A small-molecule ligand and the protein it binds are described below.
Small molecule (SMILES): Nc1ncnc2c1ncn2[C@@H]1O[C@H](COO[C@@H]2C[C@@H](CO[P](=O)(O)O[C@H]3[C@@H](O)[C@H](n4cnc5c(N)ncnc54)O[C@@H]3COP(=O)=O)O[C@H]2n2ccc(=O)[nH]c2=O)[C@@H](OOP(O)OC[C@H]2O[C@@H](n3ccc(=O)[nH]c3=O)[C@H](O)[C@@H]2O)[C@H]1O.Op1oo1

Sequence of chain 1.D:
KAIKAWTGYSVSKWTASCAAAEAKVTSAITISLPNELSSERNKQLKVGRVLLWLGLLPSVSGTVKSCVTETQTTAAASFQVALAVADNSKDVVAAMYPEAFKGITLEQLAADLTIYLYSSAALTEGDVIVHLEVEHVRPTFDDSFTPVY

Sequence of chain 1.E:
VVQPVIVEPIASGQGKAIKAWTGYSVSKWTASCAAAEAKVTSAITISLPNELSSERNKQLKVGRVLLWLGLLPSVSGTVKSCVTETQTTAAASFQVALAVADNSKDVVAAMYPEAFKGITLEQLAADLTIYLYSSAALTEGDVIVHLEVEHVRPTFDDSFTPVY

Binding-site contacts:
Ligand atom N1 contacts residue THR48 of chain 1.D at 4.0 Å.
Ligand atom N6 contacts residue THR48 of chain 1.D at 3.3 Å (h-bond).
Ligand atom C1' contacts residue TRP47 of chain 1.D at 4.3 Å (hydrophobic).
Ligand atom OP2 contacts residue GLY49 of chain 1.E at 4.2 Å.
Ligand atom O4' contacts residue LYS143 of chain 1.D at 4.1 Å.
Ligand atom C5 contacts residue TRP47 of chain 1.D at 3.8 Å (hydrophobic).
Ligand atom N6 contacts residue TYR50 of chain 1.D at 4.2 Å.
Ligand atom O4' contacts residue TRP47 of chain 1.D at 4.1 Å.
Ligand atom OP2 contacts residue VAL178 of chain 1.E at 4.5 Å.
Ligand atom C6 contacts residue TRP47 of chain 1.D at 3.9 Å (hydrophobic).
Ligand atom N9 contacts residue TRP47 of chain 1.D at 3.9 Å.
Ligand atom N3 contacts residue TRP47 of chain 1.D at 4.1 Å.
Ligand atom C8 contacts residue TRP47 of chain 1.D at 3.8 Å (hydrophobic).
Ligand atom N6 contacts residue TRP47 of chain 1.D at 3.8 Å.
Ligand atom N1 contacts residue TRP47 of chain 1.D at 4.3 Å.
Ligand atom C2 contacts residue TRP47 of chain 1.D at 4.2 Å (hydrophobic).
Ligand atom C6 contacts residue THR48 of chain 1.D at 4.2 Å.
Ligand atom C4 contacts residue TRP47 of chain 1.D at 3.9 Å (hydrophobic).
Ligand atom N7 contacts residue TRP47 of chain 1.D at 3.7 Å.
Ligand atom C5' contacts residue VAL178 of chain 1.E at 4.5 Å (hydrophobic).